Sequence of chain 37.C:
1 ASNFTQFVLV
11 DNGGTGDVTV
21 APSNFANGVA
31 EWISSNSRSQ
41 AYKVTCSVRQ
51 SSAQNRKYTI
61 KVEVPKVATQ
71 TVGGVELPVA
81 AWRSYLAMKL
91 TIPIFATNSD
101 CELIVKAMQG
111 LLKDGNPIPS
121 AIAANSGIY

Binding-site contacts:
Ligand atom OP2 contacts residue LYS43 of chain 48.C at 2.7 Å (salt-bridge).
Ligand atom P contacts residue ARG49 of chain 37.C at 3.7 Å.
Ligand atom N6 contacts residue THR45 of chain 48.C at 2.8 Å (h-bond).
Ligand atom N1 contacts residue THR59 of chain 48.C at 3.4 Å.
Ligand atom N6 contacts residue CYS46 of chain 48.C at 3.6 Å (h-bond).
Ligand atom C5' contacts residue LYS57 of chain 37.C at 3.8 Å.
Ligand atom C5 contacts residue THR45 of chain 48.C at 3.4 Å.
Ligand atom OP1 contacts residue LYS57 of chain 37.C at 2.9 Å.
Ligand atom N6 contacts residue THR59 of chain 48.C at 2.7 Å (h-bond).
Ligand atom N7 contacts residue LYS61 of chain 48.C at 3.4 Å.
Ligand atom N7 contacts residue THR45 of chain 48.C at 2.7 Å (h-bond).
Ligand atom C8 contacts residue LYS61 of chain 48.C at 3.6 Å.
Ligand atom C5' contacts residue ARG49 of chain 37.C at 2.6 Å.
Ligand atom N9 contacts residue LYS61 of chain 48.C at 3.8 Å.
Ligand atom O5' contacts residue LYS89 of chain 37.C at 3.2 Å (salt-bridge).
Ligand atom N7 contacts residue TYR85 of chain 48.C at 3.8 Å.
Ligand atom N1 contacts residue SER47 of chain 48.C at 2.7 Å (h-bond).
Ligand atom OP1 contacts residue ASN55 of chain 37.C at 3.0 Å (h-bond).
Ligand atom OP2 contacts residue LYS89 of chain 37.C at 3.5 Å (salt-bridge).
Ligand atom O3' contacts residue ARG49 of chain 37.C at 3.6 Å (salt-bridge).
Ligand atom OP1 contacts residue SER52 of chain 37.C at 3.1 Å.
Ligand atom OP2 contacts residue LYS57 of chain 37.C at 3.0 Å (salt-bridge).
Ligand atom OP2 contacts residue TYR85 of chain 48.C at 2.6 Å (h-bond).
Ligand atom O5' contacts residue ARG49 of chain 37.C at 3.6 Å (salt-bridge).
Ligand atom O4' contacts residue LYS61 of chain 48.C at 3.7 Å.
Ligand atom OP1 contacts residue LYS89 of chain 37.C at 3.5 Å (salt-bridge).
Ligand atom OP2 contacts residue SER51 of chain 37.C at 3.3 Å (h-bond).
Ligand atom C6 contacts residue THR59 of chain 48.C at 3.5 Å.
Ligand atom OP2 contacts residue THR91 of chain 37.C at 3.7 Å.
Ligand atom O5' contacts residue LYS57 of chain 37.C at 2.8 Å (salt-bridge).
Ligand atom OP1 contacts residue SER51 of chain 37.C at 2.7 Å (h-bond).
Ligand atom P contacts residue LYS57 of chain 37.C at 3.1 Å.
Ligand atom OP1 contacts residue ASN55 of chain 37.C at 3.2 Å.
Ligand atom O3' contacts residue SER51 of chain 37.C at 3.3 Å (h-bond).
Ligand atom OP1 contacts residue ARG49 of chain 37.C at 2.6 Å (salt-bridge).
Ligand atom OP2 contacts residue LYS57 of chain 37.C at 3.5 Å (salt-bridge).
Ligand atom C6 contacts residue THR45 of chain 48.C at 3.4 Å.
Ligand atom C2 contacts residue SER47 of chain 48.C at 3.2 Å.
Ligand atom P contacts residue SER51 of chain 37.C at 3.2 Å.
Ligand atom C4' contacts residue ARG49 of chain 37.C at 3.6 Å.

Sequence of chain 48.C:
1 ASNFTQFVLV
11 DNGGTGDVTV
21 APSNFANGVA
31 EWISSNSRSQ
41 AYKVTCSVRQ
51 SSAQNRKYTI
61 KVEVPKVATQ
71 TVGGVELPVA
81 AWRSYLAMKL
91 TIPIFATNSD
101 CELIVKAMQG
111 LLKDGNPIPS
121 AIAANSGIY

This small molecule binds to this protein.
Small molecule (SMILES): Nc1ccn([C@@H]2O[C@H](CO[P](=O)(O)O[C@H]3[C@@H](O)[C@H](n4cnc5c(N)ncnc54)O[C@@H]3CO[P](=O)(O)O[C@H]3[C@@H](O)[C@H](n4cnc5c(=O)nc(N)[nH]c54)O[C@@H]3CO[P](=O)(O)O[C@H]3[C@@H](O)[C@H](n4cnc5c(N)ncnc54)O[C@@H]3CO[P](=O)(O)O[C@H]3[C@@H](O)[C@H](n4cnc5c(N)ncnc54)O[C@@H]3CO[P](=O)(O)O[C@H]3[C@@H](O)[C@H](n4ccc(=O)[nH]c4=O)O[C@@H]3CO[P](=O)(O)O[C@H]3[C@@H](O)[C@H](n4ccc(N)nc4=O)O[C@@H]3CO[P](=O)(O)O[C@H]3[C@@H](O)[C@H](n4ccc(=O)[nH]c4=O)O[C@@H]3CO[P](=O)(O)O[C@H]3[C@@H](O)[C@H](n4cnc5c(=O)nc(N)[nH]c54)O[C@@H]3CO)[C@@H](O)[C@H]2O)c(=O)n1